Binding-site contacts:
Ligand atom C1 contacts residue THR618 of chain 1.B at 4.1 Å.
Ligand atom N2 contacts residue GLN644 of chain 1.B at 4.4 Å.
Ligand atom O5 contacts residue ASN616 of chain 1.B at 2.4 Å (h-bond).
Ligand atom C2 contacts residue ASN616 of chain 1.B at 2.5 Å.
Ligand atom C8 contacts residue GLN644 of chain 1.B at 4.0 Å.
Ligand atom C3 contacts residue ASN616 of chain 1.B at 3.8 Å.
Ligand atom O5 contacts residue THR618 of chain 1.B at 4.4 Å.
Ligand atom N2 contacts residue ASN616 of chain 1.B at 2.9 Å (h-bond).
Ligand atom C8 contacts residue ASN616 of chain 1.B at 4.2 Å.
Ligand atom C1 contacts residue ASN616 of chain 1.B at 1.4 Å.
Ligand atom C5 contacts residue ASN616 of chain 1.B at 3.7 Å.
Ligand atom C4 contacts residue ASN616 of chain 1.B at 4.2 Å.
Ligand atom C7 contacts residue ASN616 of chain 1.B at 3.9 Å.

This protein binds this small molecule.
Small molecule (SMILES): CC(=O)N[C@@H]1[C@@H](O)[C@H](O)[C@@H](CO)O[C@H]1O

Sequence of chain 1.B:
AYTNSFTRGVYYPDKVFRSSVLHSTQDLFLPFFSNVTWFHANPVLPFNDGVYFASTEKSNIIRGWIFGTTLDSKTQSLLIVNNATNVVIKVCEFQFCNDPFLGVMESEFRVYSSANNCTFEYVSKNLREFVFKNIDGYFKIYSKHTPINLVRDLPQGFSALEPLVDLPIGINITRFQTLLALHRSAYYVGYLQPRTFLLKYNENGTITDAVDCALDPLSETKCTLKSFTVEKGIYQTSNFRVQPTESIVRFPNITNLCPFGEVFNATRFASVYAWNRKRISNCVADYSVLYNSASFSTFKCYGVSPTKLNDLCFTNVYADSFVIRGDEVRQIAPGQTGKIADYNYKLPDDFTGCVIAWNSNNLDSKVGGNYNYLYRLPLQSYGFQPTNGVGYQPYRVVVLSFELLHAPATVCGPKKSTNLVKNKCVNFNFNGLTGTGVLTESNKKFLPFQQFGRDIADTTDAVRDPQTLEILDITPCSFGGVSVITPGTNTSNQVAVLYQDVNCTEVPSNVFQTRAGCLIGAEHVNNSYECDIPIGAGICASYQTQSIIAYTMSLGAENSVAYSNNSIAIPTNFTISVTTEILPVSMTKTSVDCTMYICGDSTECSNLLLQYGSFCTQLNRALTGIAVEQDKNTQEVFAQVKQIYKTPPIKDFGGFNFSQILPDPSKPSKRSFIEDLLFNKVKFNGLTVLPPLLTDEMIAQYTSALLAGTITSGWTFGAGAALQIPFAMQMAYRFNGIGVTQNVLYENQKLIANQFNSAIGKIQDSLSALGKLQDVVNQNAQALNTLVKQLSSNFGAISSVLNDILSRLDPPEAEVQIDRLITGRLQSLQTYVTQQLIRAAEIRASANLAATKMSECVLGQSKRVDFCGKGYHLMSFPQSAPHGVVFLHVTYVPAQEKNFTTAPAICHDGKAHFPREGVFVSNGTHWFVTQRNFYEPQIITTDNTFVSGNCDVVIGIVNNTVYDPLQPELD